Binding-site contacts:
Ligand atom C8 contacts residue SER188 of chain 1.A at 3.2 Å.
Ligand atom O1 contacts residue ASP187 of chain 1.A at 3.2 Å (salt-bridge).
Ligand atom C12 contacts residue HIS44 of chain 1.A at 3.5 Å.
Ligand atom N38 contacts residue LYS185 of chain 1.A at 3.5 Å (salt-bridge).
Ligand atom N34 contacts residue CYS212 of chain 1.A at 3.7 Å.
Ligand atom C35 contacts residue GLY209 of chain 1.A at 3.2 Å.
Ligand atom F20 contacts residue TYR134 of chain 1.A at 3.5 Å.
Ligand atom CL30 contacts residue VAL220 of chain 1.A at 3.6 Å.
Ligand atom C3 contacts residue CYS184 of chain 1.A at 3.2 Å (hydrophobic).
Ligand atom N22 contacts residue ILE141 of chain 1.A at 3.6 Å.
Ligand atom CL30 contacts residue THR206 of chain 1.A at 3.7 Å.
Ligand atom CL25 contacts residue LEU28 of chain 1.A at 2.9 Å.
Ligand atom C27 contacts residue TRP208 of chain 1.A at 3.6 Å (hydrophobic).
Ligand atom N2 contacts residue GLY186 of chain 1.A at 3.6 Å.
Ligand atom C21 contacts residue TYR134 of chain 1.A at 3.4 Å (hydrophobic).
Ligand atom N38 contacts residue CYS212 of chain 1.A at 3.3 Å (h-bond).
Ligand atom C29 contacts residue TRP208 of chain 1.A at 3.4 Å (hydrophobic).
Ligand atom F28 contacts residue THR206 of chain 1.A at 3.2 Å.
Ligand atom N37 contacts residue LYS185 of chain 1.A at 3.3 Å.
Ligand atom N2 contacts residue SER188 of chain 1.A at 3.3 Å (h-bond).
Ligand atom C35 contacts residue GLY211 of chain 1.A at 3.1 Å.
Ligand atom O1 contacts residue SER188 of chain 1.A at 2.9 Å (h-bond).
Ligand atom N37 contacts residue CYS212 of chain 1.A at 3.4 Å (h-bond).
Ligand atom C31 contacts residue GLY209 of chain 1.A at 3.6 Å.
Ligand atom N34 contacts residue GLY211 of chain 1.A at 3.6 Å.
Ligand atom C31 contacts residue TRP208 of chain 1.A at 3.6 Å (hydrophobic).
Ligand atom N2 contacts residue CYS184 of chain 1.A at 3.6 Å.
Ligand atom O1 contacts residue CYS184 of chain 1.A at 3.3 Å (h-bond).
Ligand atom C32 contacts residue GLY211 of chain 1.A at 3.2 Å.
Ligand atom C32 contacts residue GLY209 of chain 1.A at 3.6 Å.
Ligand atom F28 contacts residue TRP208 of chain 1.A at 3.4 Å.
Ligand atom O1 contacts residue GLY186 of chain 1.A at 2.7 Å (h-bond).
Ligand atom O1 contacts residue LYS185 of chain 1.A at 3.6 Å.
Ligand atom C31 contacts residue ASP182 of chain 1.A at 3.7 Å.
Ligand atom C14 contacts residue GLY186 of chain 1.A at 3.2 Å.
Ligand atom F20 contacts residue LYS185 of chain 1.A at 3.5 Å.
Ligand atom F28 contacts residue SER207 of chain 1.A at 3.2 Å.
Ligand atom C7 contacts residue SER188 of chain 1.A at 3.5 Å.
Ligand atom C9 contacts residue SER188 of chain 1.A at 3.7 Å.
Ligand atom CL30 contacts residue TRP208 of chain 1.A at 3.4 Å.

Sequence of chain 1.A:
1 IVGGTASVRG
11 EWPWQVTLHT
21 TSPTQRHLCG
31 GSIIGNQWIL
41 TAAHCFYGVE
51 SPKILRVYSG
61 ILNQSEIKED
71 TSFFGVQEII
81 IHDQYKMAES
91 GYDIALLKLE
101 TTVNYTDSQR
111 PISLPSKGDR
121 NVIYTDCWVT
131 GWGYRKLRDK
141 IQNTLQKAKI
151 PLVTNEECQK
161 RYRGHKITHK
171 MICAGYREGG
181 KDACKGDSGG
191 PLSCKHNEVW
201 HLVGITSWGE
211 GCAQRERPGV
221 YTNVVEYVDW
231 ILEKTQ

The protein below binds the small molecule below.
Small molecule (SMILES): [O-][n+]1cc(-c2c(-n3cnnn3)ccc(Cl)c2F)ccc1[C@@H](CC1CC1)n1cc(-c2c(F)cncc2Cl)cn1